The small molecule below binds the protein below.
Small molecule (SMILES): CC(=O)N[C@@H]1[C@@H](O)[C@H](O)[C@@H](CO)O[C@H]1O

Sequence of chain 1.A:
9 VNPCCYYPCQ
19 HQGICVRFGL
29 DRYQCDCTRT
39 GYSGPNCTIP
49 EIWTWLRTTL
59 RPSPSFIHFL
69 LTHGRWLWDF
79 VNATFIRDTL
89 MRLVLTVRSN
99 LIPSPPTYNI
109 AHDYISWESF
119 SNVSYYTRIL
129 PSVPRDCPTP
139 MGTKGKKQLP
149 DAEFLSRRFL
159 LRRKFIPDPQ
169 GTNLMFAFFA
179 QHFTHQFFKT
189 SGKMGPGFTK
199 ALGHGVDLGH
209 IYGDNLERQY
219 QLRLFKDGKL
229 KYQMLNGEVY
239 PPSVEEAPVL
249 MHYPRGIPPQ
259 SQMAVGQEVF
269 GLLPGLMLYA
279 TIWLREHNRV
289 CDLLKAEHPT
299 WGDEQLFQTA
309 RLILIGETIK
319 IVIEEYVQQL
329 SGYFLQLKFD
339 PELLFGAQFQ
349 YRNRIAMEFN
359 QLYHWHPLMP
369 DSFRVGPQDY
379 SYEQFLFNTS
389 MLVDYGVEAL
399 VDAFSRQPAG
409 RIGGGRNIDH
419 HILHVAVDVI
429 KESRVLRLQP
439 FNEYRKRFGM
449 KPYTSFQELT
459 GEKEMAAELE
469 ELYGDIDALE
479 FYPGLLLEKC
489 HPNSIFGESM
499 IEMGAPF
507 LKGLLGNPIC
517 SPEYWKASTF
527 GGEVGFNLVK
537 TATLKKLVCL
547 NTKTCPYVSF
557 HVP

Binding-site contacts:
Ligand atom C5 contacts residue ASN386 of chain 1.A at 3.6 Å.
Ligand atom C5 contacts residue TYR378 of chain 1.A at 4.0 Å (hydrophobic).
Ligand atom C2 contacts residue GLN382 of chain 1.A at 4.5 Å.
Ligand atom O6 contacts residue MET389 of chain 1.A at 3.0 Å.
Ligand atom O5 contacts residue ASN386 of chain 1.A at 2.4 Å (h-bond).
Ligand atom C7 contacts residue ASN386 of chain 1.A at 3.2 Å.
Ligand atom C2 contacts residue ASN386 of chain 1.A at 2.4 Å.
Ligand atom N2 contacts residue ASN386 of chain 1.A at 2.8 Å (h-bond).
Ligand atom C1 contacts residue MET389 of chain 1.A at 4.1 Å (hydrophobic).
Ligand atom O7 contacts residue ASN386 of chain 1.A at 3.3 Å (h-bond).
Ligand atom O6 contacts residue SER388 of chain 1.A at 4.4 Å.
Ligand atom O7 contacts residue GLN382 of chain 1.A at 3.2 Å.
Ligand atom O4 contacts residue TYR378 of chain 1.A at 4.3 Å.
Ligand atom O6 contacts residue TYR393 of chain 1.A at 3.2 Å.
Ligand atom C5 contacts residue MET389 of chain 1.A at 4.2 Å (hydrophobic).
Ligand atom O5 contacts residue MET389 of chain 1.A at 3.2 Å.
Ligand atom C1 contacts residue GLN382 of chain 1.A at 4.2 Å.
Ligand atom O6 contacts residue ASP392 of chain 1.A at 3.1 Å (salt-bridge).
Ligand atom C5 contacts residue ASP392 of chain 1.A at 3.8 Å.
Ligand atom O5 contacts residue TYR378 of chain 1.A at 3.9 Å.
Ligand atom O5 contacts residue ASP392 of chain 1.A at 4.4 Å.
Ligand atom C8 contacts residue ASN386 of chain 1.A at 4.3 Å.
Ligand atom C5 contacts residue SER388 of chain 1.A at 4.5 Å.
Ligand atom C1 contacts residue ASN386 of chain 1.A at 1.4 Å.
Ligand atom C6 contacts residue TYR378 of chain 1.A at 3.0 Å (hydrophobic).
Ligand atom C4 contacts residue TYR378 of chain 1.A at 3.8 Å (hydrophobic).
Ligand atom O7 contacts residue GLU381 of chain 1.A at 4.2 Å.
Ligand atom O6 contacts residue TYR378 of chain 1.A at 4.0 Å.
Ligand atom C6 contacts residue ASP392 of chain 1.A at 3.7 Å.
Ligand atom O6 contacts residue ASN386 of chain 1.A at 4.3 Å.
Ligand atom C1 contacts residue SER388 of chain 1.A at 3.9 Å.
Ligand atom C3 contacts residue ASN386 of chain 1.A at 3.8 Å.
Ligand atom C7 contacts residue GLN382 of chain 1.A at 4.2 Å.
Ligand atom C4 contacts residue ASN386 of chain 1.A at 4.2 Å.
Ligand atom C6 contacts residue TYR393 of chain 1.A at 3.5 Å (hydrophobic).
Ligand atom C6 contacts residue MET389 of chain 1.A at 4.0 Å (hydrophobic).
Ligand atom O5 contacts residue SER388 of chain 1.A at 4.4 Å.